A protein and the small-molecule ligand that binds it are described below.
Small molecule (SMILES): Nc1ncnc2c1ncn2[C@@H]1O[C@H](CO[P](=O)(O)O[P](=O)(O)NP(=O)(O)O)[C@@H](O)[C@H]1O

Sequence of chain 1.B:
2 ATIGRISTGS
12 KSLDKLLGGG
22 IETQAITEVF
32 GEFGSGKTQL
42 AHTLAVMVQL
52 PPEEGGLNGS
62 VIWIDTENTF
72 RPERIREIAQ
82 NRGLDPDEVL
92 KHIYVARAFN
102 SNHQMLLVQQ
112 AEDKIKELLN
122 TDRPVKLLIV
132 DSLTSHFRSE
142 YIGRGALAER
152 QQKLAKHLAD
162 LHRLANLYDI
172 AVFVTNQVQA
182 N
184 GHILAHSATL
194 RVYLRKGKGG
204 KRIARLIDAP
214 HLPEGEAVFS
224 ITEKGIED

Binding-site contacts:
Ligand atom O4' contacts residue ILE224 of chain 1.B at 3.5 Å.
Ligand atom C8 contacts residue GLN40 of chain 1.B at 3.8 Å.
Ligand atom O2B contacts residue GLY37 of chain 1.B at 3.1 Å (h-bond).
Ligand atom O2B contacts residue GLU33 of chain 1.B at 3.8 Å.
Ligand atom O2A contacts residue GLN40 of chain 1.B at 2.8 Å (h-bond).
Ligand atom O1B contacts residue MG1 of chain 1.H at 2.2 Å.
Ligand atom O1B contacts residue THR39 of chain 1.B at 2.9 Å (h-bond).
Ligand atom PG contacts residue MG1 of chain 1.H at 3.3 Å.
Ligand atom O2G contacts residue PHE34 of chain 1.B at 3.5 Å.
Ligand atom PG contacts residue GLN178 of chain 1.B at 3.7 Å.
Ligand atom N3B contacts residue MG1 of chain 1.H at 3.6 Å.
Ligand atom N3B contacts residue GLY35 of chain 1.B at 2.9 Å (h-bond).
Ligand atom O2A contacts residue LYS38 of chain 1.B at 3.4 Å (salt-bridge).
Ligand atom O3A contacts residue SER36 of chain 1.B at 3.8 Å.
Ligand atom O1G contacts residue MG1 of chain 1.H at 2.0 Å.
Ligand atom O1B contacts residue LYS38 of chain 1.B at 3.6 Å.
Ligand atom N6 contacts residue ARG75 of chain 1.B at 3.5 Å (salt-bridge).
Ligand atom O2B contacts residue LYS38 of chain 1.B at 2.8 Å (salt-bridge).
Ligand atom PB contacts residue LYS38 of chain 1.B at 3.7 Å.
Ligand atom N1 contacts residue ILE224 of chain 1.B at 3.8 Å.
Ligand atom O2B contacts residue SER36 of chain 1.B at 3.2 Å (h-bond).
Ligand atom N3B contacts residue PHE34 of chain 1.B at 3.8 Å.
Ligand atom PB contacts residue MG1 of chain 1.H at 3.4 Å.
Ligand atom O1A contacts residue THR39 of chain 1.B at 3.8 Å.
Ligand atom O5' contacts residue GLN40 of chain 1.B at 3.7 Å.
Ligand atom O3G contacts residue GLN178 of chain 1.B at 3.4 Å (h-bond).
Ligand atom O2G contacts residue GLN178 of chain 1.B at 3.0 Å (h-bond).
Ligand atom C4 contacts residue ILE224 of chain 1.B at 3.4 Å (hydrophobic).
Ligand atom O2' contacts residue ARG205 of chain 1.B at 3.2 Å (salt-bridge).
Ligand atom N9 contacts residue ILE224 of chain 1.B at 3.8 Å.
Ligand atom O2B contacts residue GLY35 of chain 1.B at 3.7 Å.
Ligand atom O3G contacts residue PHE34 of chain 1.B at 3.3 Å.
Ligand atom O3A contacts residue GLY37 of chain 1.B at 3.4 Å (h-bond).
Ligand atom O3A contacts residue GLY35 of chain 1.B at 3.5 Å.
Ligand atom O2A contacts residue GLY37 of chain 1.B at 3.1 Å.
Ligand atom O2G contacts residue LYS38 of chain 1.B at 2.7 Å (salt-bridge).
Ligand atom PB contacts residue GLY35 of chain 1.B at 3.7 Å.
Ligand atom C2 contacts residue ILE224 of chain 1.B at 3.1 Å (hydrophobic).
Ligand atom O2A contacts residue THR39 of chain 1.B at 3.0 Å (h-bond).
Ligand atom N3 contacts residue ILE224 of chain 1.B at 3.5 Å (h-bond).